Sequence of chain 1.A:
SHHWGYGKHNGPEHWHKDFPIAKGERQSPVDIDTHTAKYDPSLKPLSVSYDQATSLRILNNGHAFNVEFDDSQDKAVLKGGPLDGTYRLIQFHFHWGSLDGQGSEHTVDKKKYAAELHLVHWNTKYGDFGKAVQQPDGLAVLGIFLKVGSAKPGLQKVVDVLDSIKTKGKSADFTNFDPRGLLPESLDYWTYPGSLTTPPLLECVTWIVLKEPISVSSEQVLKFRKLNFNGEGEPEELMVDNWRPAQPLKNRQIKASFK

Binding-site contacts:
Ligand atom C8 contacts residue LEU196 of chain 1.A at 3.8 Å (hydrophobic).
Ligand atom C5 contacts residue LEU196 of chain 1.A at 4.1 Å (hydrophobic).
Ligand atom C2 contacts residue LEU196 of chain 1.A at 3.5 Å (hydrophobic).
Ligand atom O12 contacts residue HIS118 of chain 1.A at 3.5 Å (h-bond).
Ligand atom N11 contacts residue HIS95 of chain 1.A at 3.3 Å (h-bond).
Ligand atom S9 contacts residue THR197 of chain 1.A at 3.9 Å.
Ligand atom S9 contacts residue HIS118 of chain 1.A at 4.0 Å.
Ligand atom C2 contacts residue PRO200 of chain 1.A at 3.9 Å (hydrophobic).
Ligand atom C7 contacts residue HIS93 of chain 1.A at 3.9 Å.
Ligand atom C5 contacts residue GOL1 of chain 1.E at 3.8 Å.
Ligand atom C6 contacts residue GLN91 of chain 1.A at 4.0 Å.
Ligand atom C6 contacts residue LEU196 of chain 1.A at 4.0 Å (hydrophobic).
Ligand atom S9 contacts residue HIS93 of chain 1.A at 3.9 Å.
Ligand atom N11 contacts residue ZN1 of chain 1.B at 1.9 Å.
Ligand atom SE4 contacts residue GOL1 of chain 1.E at 3.8 Å.
Ligand atom O12 contacts residue TRP207 of chain 1.A at 4.0 Å.
Ligand atom C1 contacts residue PHE129 of chain 1.A at 4.1 Å (hydrophobic).
Ligand atom S9 contacts residue ZN1 of chain 1.B at 3.0 Å.
Ligand atom O10 contacts residue TRP207 of chain 1.A at 3.6 Å.
Ligand atom C14 contacts residue GOL1 of chain 1.E at 3.8 Å.
Ligand atom O10 contacts residue LEU196 of chain 1.A at 3.3 Å.
Ligand atom C14 contacts residue LEU196 of chain 1.A at 4.1 Å (hydrophobic).
Ligand atom C13 contacts residue LEU196 of chain 1.A at 4.0 Å (hydrophobic).
Ligand atom O12 contacts residue VAL120 of chain 1.A at 3.9 Å.
Ligand atom N11 contacts residue HIS93 of chain 1.A at 3.3 Å (h-bond).
Ligand atom O12 contacts residue ZN1 of chain 1.B at 3.1 Å.
Ligand atom C8 contacts residue HIS93 of chain 1.A at 4.0 Å.
Ligand atom C3 contacts residue PRO200 of chain 1.A at 4.0 Å (hydrophobic).
Ligand atom C1 contacts residue PRO200 of chain 1.A at 3.8 Å (hydrophobic).
Ligand atom C7 contacts residue VAL120 of chain 1.A at 3.9 Å (hydrophobic).
Ligand atom O12 contacts residue VAL141 of chain 1.A at 3.8 Å.
Ligand atom O10 contacts residue THR197 of chain 1.A at 2.9 Å (h-bond).
Ligand atom C8 contacts residue ZN1 of chain 1.B at 4.1 Å.
Ligand atom C14 contacts residue THR198 of chain 1.A at 3.4 Å.
Ligand atom N11 contacts residue THR197 of chain 1.A at 2.8 Å (h-bond).
Ligand atom C7 contacts residue LEU196 of chain 1.A at 3.8 Å (hydrophobic).
Ligand atom O12 contacts residue HIS93 of chain 1.A at 3.4 Å.
Ligand atom C13 contacts residue THR198 of chain 1.A at 3.5 Å.
Ligand atom C2 contacts residue PHE129 of chain 1.A at 4.0 Å (hydrophobic).
Ligand atom N11 contacts residue HIS118 of chain 1.A at 3.4 Å (h-bond).

The protein below binds the small molecule below.
Small molecule (SMILES): C=CC[Se]c1ccc(S(N)(=O)=O)cc1